Binding-site contacts:
Ligand atom C19 contacts residue CYS151 of chain 1.B at 2.0 Å (hydrophobic).
Ligand atom C78 contacts residue SER132 of chain 1.B at 3.6 Å.
Ligand atom F1 contacts residue LEU131 of chain 1.B at 3.4 Å.
Ligand atom O03 contacts residue GLY168 of chain 1.B at 3.1 Å (h-bond).
Ligand atom O03 contacts residue GLY167 of chain 1.B at 3.3 Å.
Ligand atom C83 contacts residue GLY168 of chain 1.B at 3.4 Å.
Ligand atom C20 contacts residue HIS44 of chain 1.B at 3.3 Å.
Ligand atom C15 contacts residue GLY168 of chain 1.B at 3.6 Å.
Ligand atom O4 contacts residue ASN169 of chain 1.B at 3.5 Å.
Ligand atom O60 contacts residue ASN130 of chain 1.B at 3.2 Å (h-bond).
Ligand atom O18 contacts residue GLY167 of chain 1.B at 3.3 Å.
Ligand atom O18 contacts residue THR146 of chain 1.B at 2.7 Å (h-bond).
Ligand atom C09 contacts residue LEU131 of chain 1.B at 3.5 Å (hydrophobic).
Ligand atom O4 contacts residue PHE174 of chain 1.B at 3.1 Å.
Ligand atom O60 contacts residue SER132 of chain 1.B at 3.0 Å (h-bond).
Ligand atom C2 contacts residue ASN130 of chain 1.B at 3.5 Å.
Ligand atom O23 contacts residue GLY149 of chain 1.B at 3.0 Å (h-bond).
Ligand atom C07 contacts residue HIS44 of chain 1.B at 3.0 Å.
Ligand atom F1 contacts residue LYS134 of chain 1.B at 3.0 Å.
Ligand atom O18 contacts residue HIS165 of chain 1.B at 2.8 Å (h-bond).
Ligand atom N12 contacts residue ILE166 of chain 1.B at 3.3 Å (h-bond).
Ligand atom C20 contacts residue CYS151 of chain 1.B at 2.7 Å (hydrophobic).
Ligand atom N5 contacts residue GLY168 of chain 1.B at 3.3 Å.
Ligand atom N17 contacts residue THR146 of chain 1.B at 3.2 Å (h-bond).
Ligand atom N58 contacts residue GLY168 of chain 1.B at 3.0 Å (h-bond).
Ligand atom N17 contacts residue GLY168 of chain 1.B at 3.5 Å (h-bond).
Ligand atom C82 contacts residue GLY168 of chain 1.B at 3.3 Å.
Ligand atom N5 contacts residue ASN169 of chain 1.B at 3.4 Å.
Ligand atom O60 contacts residue LEU131 of chain 1.B at 3.5 Å.
Ligand atom C02 contacts residue SER132 of chain 1.B at 3.3 Å.
Ligand atom F1 contacts residue ARG43 of chain 1.B at 2.6 Å.
Ligand atom C08 contacts residue ARG43 of chain 1.B at 3.1 Å.
Ligand atom C13 contacts residue CYS151 of chain 1.B at 2.8 Å (hydrophobic).
Ligand atom O18 contacts residue GLY168 of chain 1.B at 3.3 Å (h-bond).
Ligand atom C14 contacts residue CYS151 of chain 1.B at 3.4 Å (hydrophobic).
Ligand atom C16 contacts residue GLY168 of chain 1.B at 3.3 Å.
Ligand atom O23 contacts residue ALA148 of chain 1.B at 3.2 Å.
Ligand atom C09 contacts residue ARG43 of chain 1.B at 3.0 Å.
Ligand atom N12 contacts residue CYS151 of chain 1.B at 3.0 Å (h-bond).
Ligand atom C57 contacts residue SER132 of chain 1.B at 3.5 Å.

The protein below binds the small molecule below.
Small molecule (SMILES): CCOC(=O)CC[C@H](C[C@@H]1CCNC1=O)NC(=O)[C@@H](CC(=O)[C@@H](NC(=O)c1cc(C)on1)C(C)C)Cc1ccc(F)cc1

Sequence of chain 1.B:
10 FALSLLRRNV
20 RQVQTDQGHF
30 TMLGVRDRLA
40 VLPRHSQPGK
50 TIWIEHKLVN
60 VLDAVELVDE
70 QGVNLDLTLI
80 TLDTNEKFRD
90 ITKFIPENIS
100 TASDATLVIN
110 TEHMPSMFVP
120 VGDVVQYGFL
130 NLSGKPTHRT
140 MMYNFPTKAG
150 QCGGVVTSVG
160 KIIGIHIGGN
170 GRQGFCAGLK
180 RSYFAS